Binding-site contacts:
Ligand atom CA contacts residue PHE225 of chain 1.C at 3.8 Å (hydrophobic).
Ligand atom CA contacts residue TYR230 of chain 1.C at 3.9 Å (hydrophobic).
Ligand atom CD2 contacts residue ASP68 of chain 1.B at 3.5 Å.
Ligand atom ND1 contacts residue PHE225 of chain 1.C at 4.2 Å.
Ligand atom NE2 contacts residue PHE225 of chain 1.C at 3.7 Å.
Ligand atom N contacts residue GLU180 of chain 1.C at 3.6 Å (salt-bridge).
Ligand atom NE2 contacts residue ASP68 of chain 1.B at 3.5 Å (salt-bridge).
Ligand atom CE1 contacts residue GLN89 of chain 1.B at 3.3 Å.
Ligand atom N contacts residue SER181 of chain 1.C at 3.3 Å (h-bond).
Ligand atom CG contacts residue PHE225 of chain 1.C at 4.2 Å (hydrophobic).
Ligand atom NE2 contacts residue TYR87 of chain 1.B at 4.4 Å.
Ligand atom CG contacts residue TYR87 of chain 1.B at 4.0 Å (hydrophobic).
Ligand atom CB contacts residue TYR122 of chain 1.C at 4.0 Å (hydrophobic).
Ligand atom N contacts residue TYR230 of chain 1.C at 4.1 Å.
Ligand atom CB contacts residue TYR87 of chain 1.B at 3.7 Å (hydrophobic).
Ligand atom CA contacts residue TYR122 of chain 1.C at 3.9 Å (hydrophobic).
Ligand atom N contacts residue TYR182 of chain 1.C at 3.2 Å (h-bond).
Ligand atom ND1 contacts residue GLN89 of chain 1.B at 3.6 Å.
Ligand atom CA contacts residue GLU180 of chain 1.C at 4.0 Å.
Ligand atom NE2 contacts residue GLN89 of chain 1.B at 4.1 Å.
Ligand atom ND1 contacts residue THR227 of chain 1.C at 3.3 Å (h-bond).
Ligand atom N contacts residue TYR122 of chain 1.C at 3.0 Å (h-bond).
Ligand atom CE1 contacts residue PHE225 of chain 1.C at 3.9 Å (hydrophobic).
Ligand atom CB contacts residue TYR182 of chain 1.C at 4.3 Å (hydrophobic).
Ligand atom CE1 contacts residue THR227 of chain 1.C at 3.6 Å.
Ligand atom CA contacts residue TYR182 of chain 1.C at 3.8 Å (hydrophobic).
Ligand atom CD2 contacts residue TYR87 of chain 1.B at 3.7 Å (hydrophobic).
Ligand atom CD2 contacts residue PHE225 of chain 1.C at 3.7 Å (hydrophobic).

Sequence of chain 1.C:
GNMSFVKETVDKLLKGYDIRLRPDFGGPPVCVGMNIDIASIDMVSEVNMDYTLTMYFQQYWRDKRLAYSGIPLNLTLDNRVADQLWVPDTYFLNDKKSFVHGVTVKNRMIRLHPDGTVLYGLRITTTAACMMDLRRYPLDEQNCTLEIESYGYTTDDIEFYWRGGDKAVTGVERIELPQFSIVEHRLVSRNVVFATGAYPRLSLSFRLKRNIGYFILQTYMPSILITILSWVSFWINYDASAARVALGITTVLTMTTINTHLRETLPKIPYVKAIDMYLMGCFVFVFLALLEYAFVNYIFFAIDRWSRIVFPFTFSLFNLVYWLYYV

Sequence of chain 1.B:
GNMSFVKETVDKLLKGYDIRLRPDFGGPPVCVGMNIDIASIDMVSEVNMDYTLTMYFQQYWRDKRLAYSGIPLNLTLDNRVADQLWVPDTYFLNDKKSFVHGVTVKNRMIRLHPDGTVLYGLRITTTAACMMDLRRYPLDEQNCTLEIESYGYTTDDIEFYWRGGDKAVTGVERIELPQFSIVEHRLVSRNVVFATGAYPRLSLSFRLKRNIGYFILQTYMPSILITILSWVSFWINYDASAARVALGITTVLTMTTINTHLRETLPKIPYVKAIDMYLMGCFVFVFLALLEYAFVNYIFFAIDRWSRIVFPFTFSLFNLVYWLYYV

A protein and the small-molecule ligand that binds it are described below.
Small molecule (SMILES): NCCc1c[nH]cn1